A protein and the small-molecule ligand that binds it are described below.
Small molecule (SMILES): N[C@@H](Cc1ccc(O)cc1)C(=O)O

Binding-site contacts:
Ligand atom CE1 contacts residue GLU41 of chain 1.C at 3.4 Å.
Ligand atom O contacts residue PHE1 of chain 1.J at 3.4 Å (h-bond).
Ligand atom CD2 contacts residue PHE16 of chain 1.C at 3.8 Å (hydrophobic).
Ligand atom O contacts residue CYS48 of chain 1.C at 3.1 Å (h-bond).
Ligand atom CA contacts residue PHE1 of chain 1.J at 2.4 Å (hydrophobic).
Ligand atom CE1 contacts residue GLY17 of chain 1.C at 3.4 Å.
Ligand atom CZ contacts residue PRO18 of chain 1.C at 3.8 Å (hydrophobic).
Ligand atom CD2 contacts residue CYS48 of chain 1.C at 3.7 Å (hydrophobic).
Ligand atom CD1 contacts residue GLY17 of chain 1.C at 4.0 Å.
Ligand atom CB contacts residue PHE1 of chain 1.J at 3.7 Å (hydrophobic).
Ligand atom CE1 contacts residue PRO18 of chain 1.C at 3.3 Å (hydrophobic).
Ligand atom CE2 contacts residue CYS4 of chain 1.C at 3.6 Å (hydrophobic).
Ligand atom CZ contacts residue CYS38 of chain 1.C at 3.5 Å (hydrophobic).
Ligand atom OH contacts residue PRO18 of chain 1.C at 4.0 Å.
Ligand atom CE2 contacts residue PHE16 of chain 1.C at 3.7 Å (hydrophobic).
Ligand atom CE2 contacts residue GLY17 of chain 1.C at 3.4 Å.
Ligand atom OXT contacts residue PHE1 of chain 1.J at 3.3 Å.
Ligand atom CG contacts residue GLY17 of chain 1.C at 4.0 Å.
Ligand atom OH contacts residue CYS15 of chain 1.C at 3.1 Å.
Ligand atom CB contacts residue PRO70 of chain 1.C at 4.1 Å (hydrophobic).
Ligand atom CD2 contacts residue CYS4 of chain 1.C at 3.6 Å (hydrophobic).
Ligand atom CE1 contacts residue CYS38 of chain 1.C at 3.6 Å (hydrophobic).
Ligand atom CZ contacts residue GLU41 of chain 1.C at 3.5 Å.
Ligand atom CA contacts residue CYS48 of chain 1.C at 3.9 Å (hydrophobic).
Ligand atom CE2 contacts residue CYS15 of chain 1.C at 3.7 Å (hydrophobic).
Ligand atom CD1 contacts residue GLU41 of chain 1.C at 4.1 Å.
Ligand atom CD2 contacts residue GLY17 of chain 1.C at 3.8 Å.
Ligand atom N contacts residue PHE1 of chain 1.J at 1.3 Å.
Ligand atom OH contacts residue CYS38 of chain 1.C at 2.6 Å (h-bond).
Ligand atom OH contacts residue GLY17 of chain 1.C at 3.1 Å (h-bond).
Ligand atom CZ contacts residue CYS15 of chain 1.C at 4.0 Å (hydrophobic).
Ligand atom OH contacts residue GLU41 of chain 1.C at 3.4 Å.
Ligand atom CE2 contacts residue CYS48 of chain 1.C at 3.9 Å (hydrophobic).
Ligand atom CE2 contacts residue GLU41 of chain 1.C at 3.9 Å.
Ligand atom CZ contacts residue GLY17 of chain 1.C at 3.3 Å.
Ligand atom CD1 contacts residue PHE1 of chain 1.J at 4.2 Å (hydrophobic).
Ligand atom CG contacts residue PHE1 of chain 1.J at 4.0 Å (hydrophobic).
Ligand atom C contacts residue CYS48 of chain 1.C at 3.9 Å (hydrophobic).
Ligand atom CD1 contacts residue PRO18 of chain 1.C at 3.8 Å (hydrophobic).
Ligand atom C contacts residue PHE1 of chain 1.J at 3.2 Å (hydrophobic).

Sequence of chain 1.C:
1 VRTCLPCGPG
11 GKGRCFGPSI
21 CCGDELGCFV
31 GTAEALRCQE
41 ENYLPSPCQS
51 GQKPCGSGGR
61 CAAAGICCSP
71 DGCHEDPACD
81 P